Binding-site contacts:
Ligand atom O5 contacts residue ASN44 of chain 1.D at 2.4 Å (h-bond).
Ligand atom O6 contacts residue ARG21 of chain 1.D at 3.0 Å (salt-bridge).
Ligand atom O7 contacts residue ASN44 of chain 1.D at 3.1 Å (h-bond).
Ligand atom C1 contacts residue PRO213 of chain 1.D at 4.5 Å (hydrophobic).
Ligand atom C5 contacts residue ASN44 of chain 1.D at 3.7 Å.
Ligand atom C1 contacts residue ASN44 of chain 1.D at 1.4 Å.
Ligand atom C7 contacts residue ASN44 of chain 1.D at 3.3 Å.
Ligand atom C7 contacts residue PRO213 of chain 1.D at 4.5 Å (hydrophobic).
Ligand atom C6 contacts residue ARG21 of chain 1.D at 4.4 Å.
Ligand atom C3 contacts residue ASN44 of chain 1.D at 3.8 Å.
Ligand atom C4 contacts residue ASN44 of chain 1.D at 4.2 Å.
Ligand atom N2 contacts residue PRO213 of chain 1.D at 4.1 Å.
Ligand atom N2 contacts residue ASN44 of chain 1.D at 2.9 Å (h-bond).
Ligand atom C2 contacts residue ASN44 of chain 1.D at 2.5 Å.

Sequence of chain 1.D:
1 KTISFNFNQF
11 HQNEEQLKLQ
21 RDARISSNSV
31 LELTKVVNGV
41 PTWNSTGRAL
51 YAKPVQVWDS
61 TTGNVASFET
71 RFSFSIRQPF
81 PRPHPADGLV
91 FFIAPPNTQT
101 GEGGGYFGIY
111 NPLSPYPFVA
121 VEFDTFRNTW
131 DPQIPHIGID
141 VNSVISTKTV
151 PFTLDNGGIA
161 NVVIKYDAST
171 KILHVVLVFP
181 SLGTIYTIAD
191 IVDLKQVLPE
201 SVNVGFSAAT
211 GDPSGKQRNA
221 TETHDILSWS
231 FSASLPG

The protein below binds the small molecule below.
Small molecule (SMILES): CC(=O)N[C@H]1[C@H](O[C@H]2[C@H](O)[C@@H](NC(C)=O)CO[C@@H]2CO)O[C@H](CO)[C@@H](O)[C@@H]1O